Sequence of chain 1.A:
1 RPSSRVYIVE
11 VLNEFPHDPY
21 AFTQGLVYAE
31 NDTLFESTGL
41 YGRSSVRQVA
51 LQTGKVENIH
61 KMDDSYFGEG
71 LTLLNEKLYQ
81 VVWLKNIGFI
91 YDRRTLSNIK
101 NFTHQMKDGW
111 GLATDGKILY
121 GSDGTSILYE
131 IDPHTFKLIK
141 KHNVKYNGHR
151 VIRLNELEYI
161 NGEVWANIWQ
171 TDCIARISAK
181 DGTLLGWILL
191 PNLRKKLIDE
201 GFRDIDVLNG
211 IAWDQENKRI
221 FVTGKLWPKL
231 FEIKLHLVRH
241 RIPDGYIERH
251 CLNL

The small molecule below binds the protein below.
Small molecule (SMILES): CC(=O)N[C@@H]1[C@@H](O)[C@H](O)[C@@H](CO)O[C@H]1O

Binding-site contacts:
Ligand atom C5 contacts residue ASN101 of chain 1.A at 3.6 Å.
Ligand atom C2 contacts residue ASN101 of chain 1.A at 2.3 Å.
Ligand atom C1 contacts residue ASN98 of chain 1.A at 3.8 Å.
Ligand atom C3 contacts residue ASN98 of chain 1.A at 3.7 Å.
Ligand atom C4 contacts residue ASN101 of chain 1.A at 4.2 Å.
Ligand atom N2 contacts residue ASN98 of chain 1.A at 2.9 Å (h-bond).
Ligand atom O7 contacts residue ASN101 of chain 1.A at 3.6 Å.
Ligand atom O5 contacts residue ASN101 of chain 1.A at 2.3 Å (h-bond).
Ligand atom C1 contacts residue PHE89 of chain 1.A at 3.5 Å (hydrophobic).
Ligand atom C8 contacts residue ASN101 of chain 1.A at 4.5 Å.
Ligand atom O5 contacts residue ILE87 of chain 1.A at 4.1 Å.
Ligand atom C8 contacts residue ASN98 of chain 1.A at 3.8 Å.
Ligand atom C6 contacts residue PHE89 of chain 1.A at 4.3 Å (hydrophobic).
Ligand atom C2 contacts residue ASN98 of chain 1.A at 3.6 Å.
Ligand atom C7 contacts residue ASN98 of chain 1.A at 3.8 Å.
Ligand atom C5 contacts residue PHE89 of chain 1.A at 3.7 Å (hydrophobic).
Ligand atom C8 contacts residue ILE99 of chain 1.A at 3.4 Å (hydrophobic).
Ligand atom C8 contacts residue LYS100 of chain 1.A at 3.5 Å.
Ligand atom C7 contacts residue ASN101 of chain 1.A at 3.4 Å.
Ligand atom C6 contacts residue TYR66 of chain 1.A at 3.2 Å (hydrophobic).
Ligand atom C5 contacts residue TYR66 of chain 1.A at 4.3 Å (hydrophobic).
Ligand atom O3 contacts residue ASN98 of chain 1.A at 4.5 Å.
Ligand atom C1 contacts residue ASN101 of chain 1.A at 1.4 Å.
Ligand atom O5 contacts residue PHE89 of chain 1.A at 3.6 Å.
Ligand atom C3 contacts residue ASN101 of chain 1.A at 3.7 Å.
Ligand atom N2 contacts residue ASN101 of chain 1.A at 2.8 Å (h-bond).
Ligand atom O6 contacts residue TYR66 of chain 1.A at 4.1 Å.